Binding-site contacts:
Ligand atom O8 contacts residue SER232 of chain 1.C at 3.6 Å.
Ligand atom O8 contacts residue ARG194 of chain 1.C at 2.7 Å (salt-bridge).
Ligand atom O4 contacts residue SER343 of chain 1.C at 3.0 Å (h-bond).
Ligand atom C2 contacts residue GLY85 of chain 1.C at 3.5 Å.
Ligand atom C4 contacts residue SER343 of chain 1.C at 3.4 Å.
Ligand atom O8 contacts residue MET190 of chain 1.C at 3.6 Å.
Ligand atom O4 contacts residue ARG324 of chain 1.C at 2.8 Å (salt-bridge).
Ligand atom N1 contacts residue GLY46 of chain 1.C at 3.5 Å (h-bond).
Ligand atom C4 contacts residue GLY85 of chain 1.C at 3.8 Å.
Ligand atom O2 contacts residue SER84 of chain 1.C at 3.8 Å.
Ligand atom O4 contacts residue GLY344 of chain 1.C at 2.7 Å (h-bond).
Ligand atom N3 contacts residue GLY85 of chain 1.C at 2.9 Å (h-bond).
Ligand atom C2 contacts residue ALA233 of chain 1.C at 3.5 Å (hydrophobic).
Ligand atom O4 contacts residue GLY85 of chain 1.C at 3.8 Å.
Ligand atom C5 contacts residue GLY344 of chain 1.C at 3.2 Å.
Ligand atom C4 contacts residue SER232 of chain 1.C at 3.7 Å.
Ligand atom C4 contacts residue ARG324 of chain 1.C at 3.1 Å.
Ligand atom O2 contacts residue GLY85 of chain 1.C at 2.9 Å (h-bond).
Ligand atom N1 contacts residue MET190 of chain 1.C at 3.6 Å.
Ligand atom C5 contacts residue SER232 of chain 1.C at 3.7 Å.
Ligand atom C5 contacts residue SER343 of chain 1.C at 3.6 Å.
Ligand atom C6 contacts residue ARG194 of chain 1.C at 3.6 Å.
Ligand atom C6 contacts residue ALA233 of chain 1.C at 3.3 Å (hydrophobic).
Ligand atom C6 contacts residue SER232 of chain 1.C at 3.5 Å.
Ligand atom N3 contacts residue SER84 of chain 1.C at 3.2 Å (h-bond).
Ligand atom C2 contacts residue SER232 of chain 1.C at 3.4 Å.
Ligand atom C2 contacts residue GLY46 of chain 1.C at 3.2 Å.
Ligand atom O2 contacts residue GLY46 of chain 1.C at 3.4 Å (h-bond).
Ligand atom O2 contacts residue ARG53 of chain 1.C at 2.8 Å (salt-bridge).
Ligand atom C2 contacts residue ARG53 of chain 1.C at 3.6 Å.
Ligand atom N3 contacts residue ARG324 of chain 1.C at 3.6 Å (salt-bridge).
Ligand atom N3 contacts residue GLY46 of chain 1.C at 3.6 Å.
Ligand atom N3 contacts residue SER232 of chain 1.C at 3.6 Å.
Ligand atom N1 contacts residue SER232 of chain 1.C at 3.3 Å (h-bond).
Ligand atom O8 contacts residue ALA233 of chain 1.C at 2.8 Å (h-bond).
Ligand atom N1 contacts residue ALA233 of chain 1.C at 2.7 Å (h-bond).
Ligand atom O2 contacts residue ALA233 of chain 1.C at 3.5 Å (h-bond).
Ligand atom C4 contacts residue GLY344 of chain 1.C at 3.6 Å.
Ligand atom C4 contacts residue SER84 of chain 1.C at 3.5 Å.
Ligand atom O4 contacts residue SER84 of chain 1.C at 3.5 Å (h-bond).

Sequence of chain 1.C:
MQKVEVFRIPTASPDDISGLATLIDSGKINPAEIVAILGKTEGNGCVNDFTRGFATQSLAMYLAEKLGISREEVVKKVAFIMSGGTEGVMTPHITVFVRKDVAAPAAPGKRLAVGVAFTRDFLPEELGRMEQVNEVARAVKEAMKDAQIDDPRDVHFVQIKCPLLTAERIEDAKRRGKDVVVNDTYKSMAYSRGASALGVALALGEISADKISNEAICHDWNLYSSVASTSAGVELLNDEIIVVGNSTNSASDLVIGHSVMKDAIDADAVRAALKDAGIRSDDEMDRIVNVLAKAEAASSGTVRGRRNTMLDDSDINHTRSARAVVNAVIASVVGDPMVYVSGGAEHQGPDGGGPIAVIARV

This protein binds this small molecule.
Small molecule (SMILES): O=C1CC(=O)NC(=O)N1